The protein below binds the small molecule below.
Small molecule (SMILES): CC[C@H](C)[C@H](NC(C)=O)C(=O)N[C@@H](Cc1ccc(O)cc1)C(=O)N[C@@H](Cc1ccc(O)cc1)P(=O)(O)O

Sequence of chain 1.B:
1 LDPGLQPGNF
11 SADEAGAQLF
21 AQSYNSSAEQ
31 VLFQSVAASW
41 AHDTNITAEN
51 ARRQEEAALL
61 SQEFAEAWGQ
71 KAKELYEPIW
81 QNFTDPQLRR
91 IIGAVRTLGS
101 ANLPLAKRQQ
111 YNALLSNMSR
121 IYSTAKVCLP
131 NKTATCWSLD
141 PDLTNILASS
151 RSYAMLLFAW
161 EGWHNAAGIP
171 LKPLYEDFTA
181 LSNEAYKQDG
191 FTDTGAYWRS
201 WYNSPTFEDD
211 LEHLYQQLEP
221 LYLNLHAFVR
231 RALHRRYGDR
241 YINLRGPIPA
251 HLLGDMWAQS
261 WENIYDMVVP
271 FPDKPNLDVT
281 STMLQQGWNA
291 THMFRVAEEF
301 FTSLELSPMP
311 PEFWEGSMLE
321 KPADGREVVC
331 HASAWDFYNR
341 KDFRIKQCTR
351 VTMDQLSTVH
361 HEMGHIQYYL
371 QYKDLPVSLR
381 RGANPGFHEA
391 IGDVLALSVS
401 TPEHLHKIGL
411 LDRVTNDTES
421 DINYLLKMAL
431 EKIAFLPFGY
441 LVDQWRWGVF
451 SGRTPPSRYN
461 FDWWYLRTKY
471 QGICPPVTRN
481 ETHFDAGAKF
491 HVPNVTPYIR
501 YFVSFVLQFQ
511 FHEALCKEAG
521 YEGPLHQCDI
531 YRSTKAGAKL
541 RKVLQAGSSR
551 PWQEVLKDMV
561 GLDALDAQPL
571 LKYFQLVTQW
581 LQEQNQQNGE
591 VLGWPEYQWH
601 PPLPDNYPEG

Binding-site contacts:
Ligand atom OAD contacts residue ALA334 of chain 1.B at 3.5 Å (h-bond).
Ligand atom CAR contacts residue SER333 of chain 1.B at 3.7 Å.
Ligand atom CD1 contacts residue GLU389 of chain 1.B at 3.7 Å.
Ligand atom OAK contacts residue TYR501 of chain 1.B at 2.4 Å (h-bond).
Ligand atom OAJ contacts residue GLU362 of chain 1.B at 3.5 Å (salt-bridge).
Ligand atom OAK contacts residue GLU389 of chain 1.B at 3.2 Å (salt-bridge).
Ligand atom OAD contacts residue TYR369 of chain 1.B at 3.1 Å (h-bond).
Ligand atom CAN contacts residue PHE490 of chain 1.B at 3.6 Å (hydrophobic).
Ligand atom PBK contacts residue TYR501 of chain 1.B at 3.6 Å.
Ligand atom CE1 contacts residue HIS388 of chain 1.B at 3.7 Å.
Ligand atom CAA contacts residue PEG1 of chain 1.S at 3.4 Å.
Ligand atom CAB contacts residue TYR338 of chain 1.B at 3.5 Å (hydrophobic).
Ligand atom N contacts residue ALA334 of chain 1.B at 3.1 Å (h-bond).
Ligand atom PBK contacts residue ZN1 of chain 1.P at 2.6 Å.
Ligand atom CB contacts residue HIS365 of chain 1.B at 3.3 Å.
Ligand atom CAR contacts residue PHE490 of chain 1.B at 3.5 Å (hydrophobic).
Ligand atom N contacts residue TYR369 of chain 1.B at 3.6 Å (h-bond).
Ligand atom OAG contacts residue GLU362 of chain 1.B at 2.8 Å (salt-bridge).
Ligand atom OAG contacts residue ZN1 of chain 1.P at 2.3 Å.
Ligand atom OAJ contacts residue ZN1 of chain 1.P at 3.8 Å.
Ligand atom CG contacts residue HIS365 of chain 1.B at 3.7 Å.
Ligand atom OAD contacts residue TRP335 of chain 1.B at 3.5 Å.
Ligand atom O contacts residue ALA334 of chain 1.B at 2.8 Å (h-bond).
Ligand atom OAK contacts residue ZN1 of chain 1.P at 2.0 Å.
Ligand atom CBI contacts residue ALA332 of chain 1.B at 3.6 Å (hydrophobic).
Ligand atom CD2 contacts residue TYR369 of chain 1.B at 3.1 Å (hydrophobic).
Ligand atom CBJ contacts residue ALA334 of chain 1.B at 3.4 Å (hydrophobic).
Ligand atom CZ contacts residue HIS388 of chain 1.B at 3.5 Å.
Ligand atom PBK contacts residue GLU362 of chain 1.B at 3.7 Å.
Ligand atom OH contacts residue HIS388 of chain 1.B at 3.6 Å.
Ligand atom NAY contacts residue ZN1 of chain 1.P at 3.8 Å.
Ligand atom OAK contacts residue HIS361 of chain 1.B at 3.6 Å (h-bond).
Ligand atom OAG contacts residue HIS365 of chain 1.B at 3.2 Å (h-bond).
Ligand atom OAG contacts residue HIS361 of chain 1.B at 3.4 Å (h-bond).
Ligand atom OAD contacts residue ASP336 of chain 1.B at 2.7 Å (salt-bridge).
Ligand atom CAT contacts residue TRP335 of chain 1.B at 3.7 Å (hydrophobic).
Ligand atom O contacts residue SER333 of chain 1.B at 3.2 Å.
Ligand atom OAJ contacts residue ALA332 of chain 1.B at 3.7 Å.
Ligand atom OH contacts residue PEG1 of chain 1.R at 3.5 Å.
Ligand atom OAJ contacts residue HIS331 of chain 1.B at 3.8 Å.